Sequence of chain 5.A:
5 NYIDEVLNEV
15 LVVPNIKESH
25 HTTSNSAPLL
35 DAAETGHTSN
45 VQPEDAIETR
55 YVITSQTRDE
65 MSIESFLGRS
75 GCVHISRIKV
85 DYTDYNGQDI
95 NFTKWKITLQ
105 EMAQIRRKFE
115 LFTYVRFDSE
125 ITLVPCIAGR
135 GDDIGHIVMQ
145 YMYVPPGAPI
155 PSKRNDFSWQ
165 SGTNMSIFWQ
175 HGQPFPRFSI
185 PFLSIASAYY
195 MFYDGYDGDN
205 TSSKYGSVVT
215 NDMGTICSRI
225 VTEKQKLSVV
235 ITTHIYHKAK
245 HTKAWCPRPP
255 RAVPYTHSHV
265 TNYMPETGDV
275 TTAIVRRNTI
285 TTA

Binding-site contacts:
Ligand atom CL1 contacts residue ILE125 of chain 5.A at 3.7 Å.
Ligand atom N3A contacts residue PHE182 of chain 5.A at 4.1 Å.
Ligand atom C4 contacts residue LEU103 of chain 5.A at 3.6 Å (hydrophobic).
Ligand atom N3A contacts residue TYR147 of chain 5.A at 4.1 Å.
Ligand atom C5A contacts residue TYR145 of chain 5.A at 3.7 Å (hydrophobic).
Ligand atom C4B contacts residue ILE125 of chain 5.A at 4.0 Å (hydrophobic).
Ligand atom C4A contacts residue MET146 of chain 5.A at 4.0 Å (hydrophobic).
Ligand atom C3C contacts residue ILE101 of chain 5.A at 3.8 Å (hydrophobic).
Ligand atom CL2 contacts residue LEU187 of chain 5.A at 3.9 Å.
Ligand atom C2B contacts residue TYR147 of chain 5.A at 3.4 Å (hydrophobic).
Ligand atom C2C contacts residue ILE101 of chain 5.A at 4.2 Å (hydrophobic).
Ligand atom C1B contacts residue ILE125 of chain 5.A at 3.6 Å (hydrophobic).
Ligand atom N3A contacts residue ILE220 of chain 5.A at 4.3 Å.
Ligand atom C2A contacts residue PHE182 of chain 5.A at 4.1 Å (hydrophobic).
Ligand atom C31 contacts residue MET195 of chain 5.A at 3.9 Å (hydrophobic).
Ligand atom CL1 contacts residue ILE239 of chain 5.A at 4.0 Å.
Ligand atom C5A contacts residue LEU127 of chain 5.A at 3.8 Å (hydrophobic).
Ligand atom C2B contacts residue ILE184 of chain 5.A at 4.1 Å (hydrophobic).
Ligand atom C2C contacts residue MET217 of chain 5.A at 3.9 Å (hydrophobic).
Ligand atom C5B contacts residue ILE220 of chain 5.A at 4.3 Å (hydrophobic).
Ligand atom O1A contacts residue ILE239 of chain 5.A at 4.3 Å.
Ligand atom C5 contacts residue MET217 of chain 5.A at 3.8 Å (hydrophobic).
Ligand atom O1 contacts residue MET217 of chain 5.A at 2.7 Å (h-bond).
Ligand atom O1A contacts residue LEU127 of chain 5.A at 4.1 Å.
Ligand atom C4A contacts residue TYR145 of chain 5.A at 3.7 Å (hydrophobic).
Ligand atom C31 contacts residue LEU103 of chain 5.A at 4.1 Å (hydrophobic).
Ligand atom C4B contacts residue ILE220 of chain 5.A at 4.2 Å (hydrophobic).
Ligand atom C3B contacts residue ILE125 of chain 5.A at 4.3 Å (hydrophobic).
Ligand atom N2 contacts residue ASN215 of chain 5.A at 4.0 Å.
Ligand atom C6B contacts residue ILE125 of chain 5.A at 3.3 Å (hydrophobic).
Ligand atom C3B contacts residue TYR147 of chain 5.A at 3.3 Å (hydrophobic).
Ligand atom C2A contacts residue ILE220 of chain 5.A at 4.1 Å (hydrophobic).
Ligand atom C2B contacts residue ILE125 of chain 5.A at 4.1 Å (hydrophobic).
Ligand atom C5B contacts residue ILE125 of chain 5.A at 3.5 Å (hydrophobic).
Ligand atom C3 contacts residue LEU103 of chain 5.A at 4.3 Å (hydrophobic).
Ligand atom CL2 contacts residue TYR147 of chain 5.A at 2.4 Å.
Ligand atom CL2 contacts residue ILE184 of chain 5.A at 4.2 Å.
Ligand atom N2 contacts residue MET217 of chain 5.A at 3.1 Å (h-bond).
Ligand atom C3 contacts residue MET217 of chain 5.A at 4.2 Å (hydrophobic).
Ligand atom O1B contacts residue ILE125 of chain 5.A at 4.1 Å.

This small molecule binds to this protein.
Small molecule (SMILES): Cc1cc(CCCOc2c(Cl)cc(C3=NCCO3)cc2Cl)on1